Sequence of chain 1.D:
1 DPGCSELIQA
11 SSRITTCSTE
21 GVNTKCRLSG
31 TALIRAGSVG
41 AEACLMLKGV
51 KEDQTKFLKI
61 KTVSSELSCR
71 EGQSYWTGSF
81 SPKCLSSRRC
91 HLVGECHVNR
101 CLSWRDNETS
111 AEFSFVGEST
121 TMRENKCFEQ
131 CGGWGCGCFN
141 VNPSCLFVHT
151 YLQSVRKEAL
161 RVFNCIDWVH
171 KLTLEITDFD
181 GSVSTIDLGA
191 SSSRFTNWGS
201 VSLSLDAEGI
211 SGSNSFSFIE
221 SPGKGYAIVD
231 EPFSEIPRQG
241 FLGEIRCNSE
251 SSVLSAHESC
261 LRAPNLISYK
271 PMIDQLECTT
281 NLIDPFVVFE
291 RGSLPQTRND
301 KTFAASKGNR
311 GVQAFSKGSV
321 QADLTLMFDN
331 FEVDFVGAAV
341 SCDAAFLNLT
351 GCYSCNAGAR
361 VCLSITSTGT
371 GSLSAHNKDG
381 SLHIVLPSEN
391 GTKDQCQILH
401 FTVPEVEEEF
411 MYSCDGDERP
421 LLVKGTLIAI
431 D

A small-molecule ligand and the protein it binds are described below.
Small molecule (SMILES): CC(=O)N[C@H]1[C@H](O[C@H]2[C@H](O)[C@@H](NC(C)=O)CO[C@@H]2CO)O[C@H](CO)[C@@H](O[C@@H]2O[C@H](CO[C@@H]3O[C@H](CO)[C@@H](O)[C@H](O)[C@@H]3O)[C@@H](O)[C@H](O[C@@H]3O[C@H](CO)[C@@H](O)[C@H](O)[C@@H]3O)[C@@H]2O)[C@@H]1O

Binding-site contacts:
Ligand atom O3 contacts residue VAL39 of chain 1.D at 3.7 Å.
Ligand atom O7 contacts residue THR350 of chain 1.D at 4.1 Å.
Ligand atom C5 contacts residue ASN348 of chain 1.D at 3.7 Å.
Ligand atom N2 contacts residue ASN348 of chain 1.D at 2.9 Å (h-bond).
Ligand atom C2 contacts residue ASN348 of chain 1.D at 2.4 Å.
Ligand atom O6 contacts residue VAL39 of chain 1.D at 4.1 Å.
Ligand atom C1 contacts residue CYS362 of chain 1.D at 4.0 Å (hydrophobic).
Ligand atom O2 contacts residue VAL39 of chain 1.D at 3.9 Å.
Ligand atom O4 contacts residue LYS317 of chain 1.D at 3.8 Å.
Ligand atom O7 contacts residue ARG360 of chain 1.D at 3.8 Å.
Ligand atom O6 contacts residue ASP394 of chain 1.D at 2.9 Å (salt-bridge).
Ligand atom C6 contacts residue LEU347 of chain 1.D at 4.0 Å (hydrophobic).
Ligand atom C3 contacts residue LYS317 of chain 1.D at 3.9 Å.
Ligand atom O5 contacts residue ASN348 of chain 1.D at 2.4 Å (h-bond).
Ligand atom O7 contacts residue SER5 of chain 1.D at 3.4 Å.
Ligand atom C6 contacts residue GLY40 of chain 1.D at 4.1 Å.
Ligand atom C8 contacts residue CYS4 of chain 1.D at 4.0 Å (hydrophobic).
Ligand atom O7 contacts residue SER38 of chain 1.D at 4.1 Å.
Ligand atom O2 contacts residue GLY40 of chain 1.D at 3.5 Å.
Ligand atom C6 contacts residue CYS362 of chain 1.D at 4.0 Å (hydrophobic).
Ligand atom C1 contacts residue ASN348 of chain 1.D at 1.4 Å.
Ligand atom O5 contacts residue CYS362 of chain 1.D at 3.6 Å.
Ligand atom O6 contacts residue GLY40 of chain 1.D at 4.0 Å.
Ligand atom O3 contacts residue PRO2 of chain 1.D at 3.5 Å.
Ligand atom N2 contacts residue PRO2 of chain 1.D at 3.6 Å.
Ligand atom O3 contacts residue LYS317 of chain 1.D at 2.6 Å.
Ligand atom C7 contacts residue ASN348 of chain 1.D at 3.2 Å.
Ligand atom C6 contacts residue ASP394 of chain 1.D at 3.7 Å.
Ligand atom O6 contacts residue LEU347 of chain 1.D at 3.7 Å.
Ligand atom O7 contacts residue ALA41 of chain 1.D at 4.0 Å.
Ligand atom C8 contacts residue PRO2 of chain 1.D at 3.7 Å (hydrophobic).
Ligand atom C8 contacts residue GLY3 of chain 1.D at 3.7 Å.
Ligand atom C8 contacts residue ASN348 of chain 1.D at 3.2 Å.
Ligand atom C5 contacts residue CYS362 of chain 1.D at 3.6 Å (hydrophobic).
Ligand atom C7 contacts residue PRO2 of chain 1.D at 3.8 Å (hydrophobic).
Ligand atom C8 contacts residue ASP394 of chain 1.D at 3.4 Å.
Ligand atom C3 contacts residue ASN348 of chain 1.D at 3.8 Å.
Ligand atom O3 contacts residue PRO2 of chain 1.D at 3.5 Å.
Ligand atom O2 contacts residue PRO2 of chain 1.D at 3.2 Å.
Ligand atom C3 contacts residue ARG360 of chain 1.D at 4.1 Å.